A small-molecule ligand and the protein it binds are described below.
Small molecule (SMILES): CC(C)CCC[C@@H](C)[C@H]1CC[C@H]2[C@@H]3CC=C4C[C@@H](O)CC[C@]4(C)[C@H]3CC[C@]12C

Sequence of chain 1.A:
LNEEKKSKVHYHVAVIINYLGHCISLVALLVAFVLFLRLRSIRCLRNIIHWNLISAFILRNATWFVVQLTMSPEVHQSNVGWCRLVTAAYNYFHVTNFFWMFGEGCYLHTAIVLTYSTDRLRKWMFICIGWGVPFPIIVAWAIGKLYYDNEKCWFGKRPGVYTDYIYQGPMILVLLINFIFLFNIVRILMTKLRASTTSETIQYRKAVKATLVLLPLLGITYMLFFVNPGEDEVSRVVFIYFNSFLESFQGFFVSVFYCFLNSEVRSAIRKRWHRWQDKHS

Binding-site contacts:
Ligand atom C25 contacts residue ALA171 of chain 1.A at 4.3 Å (hydrophobic).
Ligand atom C25 contacts residue CLR1 of chain 1.L at 4.1 Å.
Ligand atom C18 contacts residue VAL148 of chain 1.A at 4.5 Å (hydrophobic).
Ligand atom C24 contacts residue CLR1 of chain 1.L at 4.2 Å.
Ligand atom C27 contacts residue THR145 of chain 1.A at 3.5 Å.
Ligand atom C19 contacts residue TRP164 of chain 1.A at 3.9 Å (hydrophobic).
Ligand atom C26 contacts residue CLR1 of chain 1.L at 3.8 Å.
Ligand atom C19 contacts residue THR152 of chain 1.A at 3.2 Å.
Ligand atom C23 contacts residue VAL168 of chain 1.A at 4.5 Å (hydrophobic).
Ligand atom C26 contacts residue PHE175 of chain 1.A at 4.0 Å (hydrophobic).
Ligand atom C18 contacts residue VAL168 of chain 1.A at 3.8 Å (hydrophobic).
Ligand atom C25 contacts residue THR145 of chain 1.A at 4.2 Å.
Ligand atom C15 contacts residue TRP164 of chain 1.A at 4.2 Å (hydrophobic).
Ligand atom C26 contacts residue THR145 of chain 1.A at 4.5 Å.